The small molecule below binds the protein below.
Small molecule (SMILES): CCOC(=O)c1ncn2c1CN(C)C(=O)c1cc(F)ccc1-2

Binding-site contacts:
Ligand atom C18 contacts residue PHE103 of chain 1.C at 3.7 Å (hydrophobic).
Ligand atom C10 contacts residue HIS105 of chain 1.C at 3.7 Å.
Ligand atom C18 contacts residue TYR213 of chain 1.C at 3.4 Å (hydrophobic).
Ligand atom O11 contacts residue HIS105 of chain 1.C at 2.8 Å (h-bond).
Ligand atom C17 contacts residue TYR163 of chain 1.C at 3.2 Å (hydrophobic).
Ligand atom C02 contacts residue SER209 of chain 1.C at 3.3 Å.
Ligand atom N16 contacts residue PHE68 of chain 1.B at 3.8 Å.
Ligand atom C01 contacts residue SER209 of chain 1.C at 3.0 Å.
Ligand atom O03 contacts residue SER209 of chain 1.C at 3.4 Å (h-bond).
Ligand atom C06 contacts residue THR210 of chain 1.C at 3.8 Å.
Ligand atom C20 contacts residue THR208 of chain 1.C at 3.8 Å.
Ligand atom N09 contacts residue THR208 of chain 1.C at 3.6 Å.
Ligand atom O05 contacts residue ALA70 of chain 1.B at 3.1 Å.
Ligand atom C01 contacts residue TYR49 of chain 1.B at 3.6 Å (hydrophobic).
Ligand atom C17 contacts residue TYR213 of chain 1.C at 3.5 Å (hydrophobic).
Ligand atom C08 contacts residue THR210 of chain 1.C at 3.6 Å.
Ligand atom C06 contacts residue PHE68 of chain 1.B at 3.8 Å (hydrophobic).
Ligand atom C02 contacts residue ASP47 of chain 1.B at 3.3 Å.
Ligand atom N14 contacts residue THR210 of chain 1.C at 3.6 Å.
Ligand atom F21 contacts residue TYR213 of chain 1.C at 3.3 Å.
Ligand atom C01 contacts residue ASP47 of chain 1.B at 3.3 Å.
Ligand atom C22 contacts residue TYR49 of chain 1.B at 3.4 Å (hydrophobic).
Ligand atom F21 contacts residue PHE103 of chain 1.C at 3.8 Å.
Ligand atom C18 contacts residue TYR163 of chain 1.C at 3.5 Å (hydrophobic).
Ligand atom O11 contacts residue PHE68 of chain 1.B at 3.6 Å.
Ligand atom C19 contacts residue PHE103 of chain 1.C at 3.7 Å (hydrophobic).
Ligand atom C10 contacts residue THR208 of chain 1.C at 3.6 Å.
Ligand atom C04 contacts residue THR210 of chain 1.C at 3.8 Å.
Ligand atom C07 contacts residue THR210 of chain 1.C at 3.5 Å.
Ligand atom N16 contacts residue THR133 of chain 1.B at 3.3 Å.
Ligand atom C20 contacts residue HIS105 of chain 1.C at 3.4 Å.
Ligand atom C18 contacts residue SER162 of chain 1.C at 3.3 Å.
Ligand atom C15 contacts residue PHE68 of chain 1.B at 3.6 Å (hydrophobic).
Ligand atom O05 contacts residue THR133 of chain 1.B at 3.1 Å (h-bond).
Ligand atom F21 contacts residue ILE206 of chain 1.C at 3.8 Å.
Ligand atom C08 contacts residue THR208 of chain 1.C at 3.4 Å.
Ligand atom C15 contacts residue TYR163 of chain 1.C at 3.8 Å (hydrophobic).
Ligand atom F21 contacts residue SER162 of chain 1.C at 3.5 Å.
Ligand atom C19 contacts residue TYR213 of chain 1.C at 3.5 Å (hydrophobic).
Ligand atom N16 contacts residue TYR163 of chain 1.C at 3.8 Å.

Sequence of chain 1.B:
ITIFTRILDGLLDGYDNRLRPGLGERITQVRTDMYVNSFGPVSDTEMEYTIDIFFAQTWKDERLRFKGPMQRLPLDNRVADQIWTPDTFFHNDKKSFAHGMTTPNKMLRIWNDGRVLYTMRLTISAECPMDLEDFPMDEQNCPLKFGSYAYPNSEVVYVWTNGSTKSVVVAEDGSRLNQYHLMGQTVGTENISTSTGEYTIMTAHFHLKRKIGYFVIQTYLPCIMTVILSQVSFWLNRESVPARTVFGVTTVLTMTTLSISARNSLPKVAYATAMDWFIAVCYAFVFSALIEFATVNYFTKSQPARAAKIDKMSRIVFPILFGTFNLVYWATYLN

Sequence of chain 1.C:
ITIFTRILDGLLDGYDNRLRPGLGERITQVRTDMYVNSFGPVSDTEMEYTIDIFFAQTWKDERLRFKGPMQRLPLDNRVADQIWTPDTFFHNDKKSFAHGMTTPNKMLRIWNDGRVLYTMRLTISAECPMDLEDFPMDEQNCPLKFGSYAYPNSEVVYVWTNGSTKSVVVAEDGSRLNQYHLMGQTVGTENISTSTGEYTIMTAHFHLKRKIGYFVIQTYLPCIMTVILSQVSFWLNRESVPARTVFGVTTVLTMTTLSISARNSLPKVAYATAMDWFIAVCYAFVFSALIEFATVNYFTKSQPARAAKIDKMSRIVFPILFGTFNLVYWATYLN